This protein binds this small molecule.
Small molecule (SMILES): CN[C@H]1CO[C@@H]2OC[C@H](OC(=O)N[C@@H](Cc3ccccc3)[C@H](O)CN(CC(C)C)S(=O)(=O)c3ccc(OC)cc3)[C@@H]21

Sequence of chain 1.B:
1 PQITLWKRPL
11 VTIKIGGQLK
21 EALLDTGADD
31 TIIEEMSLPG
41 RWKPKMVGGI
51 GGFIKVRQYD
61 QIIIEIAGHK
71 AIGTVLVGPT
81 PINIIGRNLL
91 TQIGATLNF

Sequence of chain 1.A:
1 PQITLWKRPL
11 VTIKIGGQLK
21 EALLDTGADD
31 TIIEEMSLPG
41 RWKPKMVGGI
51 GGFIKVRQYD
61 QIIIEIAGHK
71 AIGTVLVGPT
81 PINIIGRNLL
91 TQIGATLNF

Binding-site contacts:
Ligand atom O9 contacts residue ILE50 of chain 1.B at 3.1 Å.
Ligand atom C4 contacts residue ALA28 of chain 1.A at 3.5 Å (hydrophobic).
Ligand atom C3 contacts residue ASP30 of chain 1.A at 3.6 Å.
Ligand atom C35 contacts residue ILE82 of chain 1.A at 3.5 Å (hydrophobic).
Ligand atom O28 contacts residue ASP29 of chain 1.B at 2.9 Å (salt-bridge).
Ligand atom C32 contacts residue ASP25 of chain 1.A at 3.2 Å.
Ligand atom C5 contacts residue ILE50 of chain 1.B at 3.7 Å (hydrophobic).
Ligand atom C31 contacts residue GLY48 of chain 1.B at 3.2 Å.
Ligand atom O26 contacts residue ASP29 of chain 1.B at 3.3 Å (salt-bridge).
Ligand atom O18 contacts residue ASP25 of chain 1.B at 2.8 Å (salt-bridge).
Ligand atom O18 contacts residue GLY27 of chain 1.B at 3.5 Å.
Ligand atom C17 contacts residue ASP25 of chain 1.A at 3.2 Å.
Ligand atom O26 contacts residue ALA28 of chain 1.B at 3.7 Å.
Ligand atom C24 contacts residue GLY48 of chain 1.B at 3.7 Å.
Ligand atom C3 contacts residue ALA28 of chain 1.A at 3.5 Å (hydrophobic).
Ligand atom C42 contacts residue GLY48 of chain 1.B at 3.5 Å.
Ligand atom O39 contacts residue ASP30 of chain 1.A at 3.3 Å (salt-bridge).
Ligand atom C27 contacts residue ASP30 of chain 1.B at 3.6 Å.
Ligand atom C34 contacts residue ILE82 of chain 1.A at 3.4 Å (hydrophobic).
Ligand atom C40 contacts residue ASP30 of chain 1.A at 3.6 Å.
Ligand atom C33 contacts residue ILE82 of chain 1.A at 3.6 Å (hydrophobic).
Ligand atom C16 contacts residue ASP25 of chain 1.A at 3.1 Å.
Ligand atom O26 contacts residue ASP30 of chain 1.B at 3.5 Å (salt-bridge).
Ligand atom O22 contacts residue GLY49 of chain 1.B at 3.6 Å.
Ligand atom C27 contacts residue ASP29 of chain 1.B at 3.6 Å.
Ligand atom O10 contacts residue ILE50 of chain 1.B at 3.5 Å.
Ligand atom C6 contacts residue GLY48 of chain 1.A at 3.1 Å.
Ligand atom O10 contacts residue GLY49 of chain 1.A at 3.0 Å.
Ligand atom C30 contacts residue GLY48 of chain 1.B at 3.0 Å.
Ligand atom C36 contacts residue PRO81 of chain 1.A at 3.4 Å (hydrophobic).
Ligand atom C17 contacts residue ASP25 of chain 1.B at 3.5 Å.
Ligand atom C35 contacts residue PRO81 of chain 1.A at 3.6 Å (hydrophobic).
Ligand atom C7 contacts residue GLY48 of chain 1.A at 3.5 Å.
Ligand atom N20 contacts residue GLY27 of chain 1.B at 3.2 Å (h-bond).
Ligand atom O18 contacts residue ASP25 of chain 1.A at 2.5 Å (salt-bridge).
Ligand atom C33 contacts residue GLY27 of chain 1.B at 3.6 Å.
Ligand atom N41 contacts residue GLY48 of chain 1.B at 2.8 Å (h-bond).
Ligand atom C36 contacts residue GLY49 of chain 1.B at 3.7 Å.
Ligand atom C3 contacts residue ILE32 of chain 1.A at 3.6 Å (hydrophobic).
Ligand atom O9 contacts residue ILE84 of chain 1.A at 3.6 Å.